Sequence of chain 1.D:
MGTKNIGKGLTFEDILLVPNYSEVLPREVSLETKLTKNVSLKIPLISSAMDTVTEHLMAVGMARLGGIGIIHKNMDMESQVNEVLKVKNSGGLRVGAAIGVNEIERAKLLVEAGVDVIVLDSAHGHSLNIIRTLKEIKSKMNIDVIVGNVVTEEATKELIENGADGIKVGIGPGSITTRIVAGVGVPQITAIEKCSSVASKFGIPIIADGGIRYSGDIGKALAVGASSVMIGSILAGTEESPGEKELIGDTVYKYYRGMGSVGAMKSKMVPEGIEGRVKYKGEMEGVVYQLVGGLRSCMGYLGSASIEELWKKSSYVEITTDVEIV

Sequence of chain 1.A:
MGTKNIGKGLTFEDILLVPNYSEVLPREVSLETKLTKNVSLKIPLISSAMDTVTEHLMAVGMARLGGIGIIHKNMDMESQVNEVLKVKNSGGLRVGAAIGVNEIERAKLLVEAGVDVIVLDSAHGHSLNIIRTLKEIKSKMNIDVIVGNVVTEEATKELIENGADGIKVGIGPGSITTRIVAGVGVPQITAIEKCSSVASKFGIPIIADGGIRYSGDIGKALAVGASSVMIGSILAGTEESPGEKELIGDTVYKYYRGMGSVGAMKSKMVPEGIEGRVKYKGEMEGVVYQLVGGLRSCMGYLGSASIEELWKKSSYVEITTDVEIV

Binding-site contacts:
Ligand atom C4 contacts residue ALA126 of chain 1.A at 3.9 Å (hydrophobic).
Ligand atom N2 contacts residue ALA126 of chain 1.A at 3.9 Å.
Ligand atom C15 contacts residue GLY264 of chain 1.A at 3.7 Å.
Ligand atom C3 contacts residue VAL288 of chain 1.A at 3.5 Å (hydrophobic).
Ligand atom C3 contacts residue MET269 of chain 1.A at 3.7 Å (hydrophobic).
Ligand atom C9 contacts residue PRO29 of chain 1.D at 3.8 Å (hydrophobic).
Ligand atom O2 contacts residue LEU28 of chain 1.D at 3.6 Å.
Ligand atom C19 contacts residue ALA126 of chain 1.A at 3.7 Å (hydrophobic).
Ligand atom C47 contacts residue IMP1 of chain 1.E at 3.9 Å.
Ligand atom O contacts residue ALA126 of chain 1.A at 3.6 Å.
Ligand atom C10 contacts residue SER315 of chain 1.D at 3.4 Å.
Ligand atom C10 contacts residue GLU290 of chain 1.A at 3.8 Å.
Ligand atom C19 contacts residue IMP1 of chain 1.E at 3.6 Å.
Ligand atom C5 contacts residue ALA126 of chain 1.A at 3.9 Å (hydrophobic).
Ligand atom C8 contacts residue PRO29 of chain 1.D at 3.9 Å (hydrophobic).
Ligand atom C19 contacts residue GLU290 of chain 1.A at 3.7 Å.
Ligand atom C9 contacts residue TYR319 of chain 1.D at 3.8 Å (hydrophobic).
Ligand atom C4 contacts residue GLU290 of chain 1.A at 3.5 Å.
Ligand atom C18 contacts residue ALA126 of chain 1.A at 3.7 Å (hydrophobic).
Ligand atom C48 contacts residue ASN152 of chain 1.A at 3.7 Å.
Ligand atom C3 contacts residue GLU290 of chain 1.A at 3.9 Å.
Ligand atom O1 contacts residue SER125 of chain 1.A at 3.3 Å (h-bond).
Ligand atom C19 contacts residue THR182 of chain 1.A at 3.5 Å.
Ligand atom C18 contacts residue IMP1 of chain 1.E at 3.9 Å.
Ligand atom CL contacts residue GLY318 of chain 1.D at 3.5 Å.
Ligand atom C14 contacts residue GLY264 of chain 1.A at 3.5 Å.
Ligand atom CL contacts residue HIS127 of chain 1.A at 3.7 Å.
Ligand atom N2 contacts residue GLU290 of chain 1.A at 2.9 Å (salt-bridge).
Ligand atom O3 contacts residue IMP1 of chain 1.E at 3.4 Å (h-bond).
Ligand atom C9 contacts residue SER315 of chain 1.D at 3.6 Å.
Ligand atom C3 contacts residue GLY264 of chain 1.A at 3.8 Å.
Ligand atom C12 contacts residue GLY264 of chain 1.A at 3.9 Å.
Ligand atom N1 contacts residue GLU290 of chain 1.A at 3.3 Å (salt-bridge).
Ligand atom C14 contacts residue MET263 of chain 1.A at 3.5 Å (hydrophobic).
Ligand atom C13 contacts residue GLY264 of chain 1.A at 3.6 Å.
Ligand atom N5 contacts residue GLY173 of chain 1.A at 3.4 Å (h-bond).
Ligand atom C48 contacts residue GLY173 of chain 1.A at 3.5 Å.
Ligand atom C10 contacts residue TYR319 of chain 1.D at 3.5 Å (hydrophobic).
Ligand atom C5 contacts residue GLU290 of chain 1.A at 3.8 Å.
Ligand atom N5 contacts residue IMP1 of chain 1.E at 3.3 Å (h-bond).

A small-molecule ligand and the protein it binds are described below.
Small molecule (SMILES): C/C(=N\OCCN)c1cccc(C(C)(C)NC(=O)Nc2ccc(Cl)c([N+](=O)[O-])c2)c1